Sequence of chain 27.C:
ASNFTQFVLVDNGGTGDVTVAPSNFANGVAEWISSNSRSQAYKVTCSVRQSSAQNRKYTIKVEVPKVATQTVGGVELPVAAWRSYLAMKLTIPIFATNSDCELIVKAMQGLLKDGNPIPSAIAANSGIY

Binding-site contacts:
Ligand atom OP2 contacts residue TYR85 of chain 53.C at 2.6 Å (h-bond).
Ligand atom N1 contacts residue SER47 of chain 53.C at 2.7 Å (h-bond).
Ligand atom OP2 contacts residue THR91 of chain 27.C at 3.7 Å.
Ligand atom OP1 contacts residue ARG49 of chain 27.C at 2.6 Å (salt-bridge).
Ligand atom N7 contacts residue LYS61 of chain 53.C at 3.4 Å.
Ligand atom OP1 contacts residue ASN55 of chain 27.C at 3.2 Å.
Ligand atom O5' contacts residue ARG49 of chain 27.C at 3.6 Å (salt-bridge).
Ligand atom OP2 contacts residue LYS57 of chain 27.C at 3.5 Å (salt-bridge).
Ligand atom OP2 contacts residue LYS57 of chain 27.C at 3.0 Å (salt-bridge).
Ligand atom P contacts residue LYS57 of chain 27.C at 3.1 Å.
Ligand atom OP1 contacts residue SER52 of chain 27.C at 3.1 Å.
Ligand atom N6 contacts residue THR59 of chain 53.C at 2.7 Å (h-bond).
Ligand atom O5' contacts residue LYS57 of chain 27.C at 2.8 Å (salt-bridge).
Ligand atom C4' contacts residue ARG49 of chain 27.C at 3.6 Å.
Ligand atom OP1 contacts residue ASN55 of chain 27.C at 3.0 Å (h-bond).
Ligand atom O3' contacts residue SER51 of chain 27.C at 3.3 Å (h-bond).
Ligand atom P contacts residue ARG49 of chain 27.C at 3.7 Å.
Ligand atom N6 contacts residue CYS46 of chain 53.C at 3.6 Å (h-bond).
Ligand atom C6 contacts residue THR45 of chain 53.C at 3.4 Å.
Ligand atom P contacts residue SER51 of chain 27.C at 3.2 Å.
Ligand atom OP2 contacts residue LYS89 of chain 27.C at 3.5 Å (salt-bridge).
Ligand atom O5' contacts residue LYS89 of chain 27.C at 3.2 Å (salt-bridge).
Ligand atom N9 contacts residue LYS61 of chain 53.C at 3.8 Å.
Ligand atom C2 contacts residue SER47 of chain 53.C at 3.2 Å.
Ligand atom OP2 contacts residue SER51 of chain 27.C at 3.3 Å (h-bond).
Ligand atom C8 contacts residue LYS61 of chain 53.C at 3.6 Å.
Ligand atom C5' contacts residue LYS57 of chain 27.C at 3.8 Å.
Ligand atom C5 contacts residue THR45 of chain 53.C at 3.4 Å.
Ligand atom OP1 contacts residue LYS57 of chain 27.C at 2.9 Å.
Ligand atom OP2 contacts residue LYS43 of chain 53.C at 2.7 Å (salt-bridge).
Ligand atom N7 contacts residue THR45 of chain 53.C at 2.7 Å (h-bond).
Ligand atom OP1 contacts residue LYS89 of chain 27.C at 3.5 Å (salt-bridge).
Ligand atom N7 contacts residue TYR85 of chain 53.C at 3.8 Å.
Ligand atom C6 contacts residue THR59 of chain 53.C at 3.5 Å.
Ligand atom C5' contacts residue ARG49 of chain 27.C at 2.6 Å.
Ligand atom OP1 contacts residue SER51 of chain 27.C at 2.7 Å (h-bond).
Ligand atom O3' contacts residue ARG49 of chain 27.C at 3.6 Å (salt-bridge).
Ligand atom O4' contacts residue LYS61 of chain 53.C at 3.7 Å.
Ligand atom N1 contacts residue THR59 of chain 53.C at 3.4 Å.
Ligand atom N6 contacts residue THR45 of chain 53.C at 2.8 Å (h-bond).

The small molecule below binds the protein below.
Small molecule (SMILES): Nc1ccn([C@@H]2O[C@H](CO[P](=O)(O)O[C@H]3[C@@H](O)[C@H](n4cnc5c(N)ncnc54)O[C@@H]3CO[P](=O)(O)O[C@H]3[C@@H](O)[C@H](n4cnc5c(=O)nc(N)[nH]c54)O[C@@H]3CO[P](=O)(O)O[C@H]3[C@@H](O)[C@H](n4cnc5c(N)ncnc54)O[C@@H]3CO[P](=O)(O)O[C@H]3[C@@H](O)[C@H](n4cnc5c(N)ncnc54)O[C@@H]3CO[P](=O)(O)O[C@H]3[C@@H](O)[C@H](n4ccc(=O)[nH]c4=O)O[C@@H]3CO[P](=O)(O)O[C@H]3[C@@H](O)[C@H](n4ccc(N)nc4=O)O[C@@H]3CO[P](=O)(O)O[C@H]3[C@@H](O)[C@H](n4ccc(=O)[nH]c4=O)O[C@@H]3CO[P](=O)(O)O[C@H]3[C@@H](O)[C@H](n4cnc5c(=O)nc(N)[nH]c54)O[C@@H]3CO)[C@@H](O)[C@H]2O)c(=O)n1

Sequence of chain 53.C:
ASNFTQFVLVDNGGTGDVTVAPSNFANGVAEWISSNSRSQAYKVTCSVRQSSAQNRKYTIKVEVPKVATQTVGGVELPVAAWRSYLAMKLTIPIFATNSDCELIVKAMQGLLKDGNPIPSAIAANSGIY